Sequence of chain 1.A:
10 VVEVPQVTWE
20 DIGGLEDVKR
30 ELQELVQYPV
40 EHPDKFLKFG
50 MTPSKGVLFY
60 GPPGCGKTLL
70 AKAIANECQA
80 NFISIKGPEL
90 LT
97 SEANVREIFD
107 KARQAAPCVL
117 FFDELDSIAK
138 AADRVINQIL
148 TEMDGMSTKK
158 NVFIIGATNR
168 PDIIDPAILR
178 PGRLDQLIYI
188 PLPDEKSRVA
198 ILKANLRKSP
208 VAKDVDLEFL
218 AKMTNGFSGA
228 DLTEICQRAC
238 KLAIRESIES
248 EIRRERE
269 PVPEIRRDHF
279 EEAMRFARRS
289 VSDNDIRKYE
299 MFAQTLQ

Binding-site contacts:
Ligand atom C02 contacts residue ASN166 of chain 1.A at 4.4 Å.
Ligand atom C01 contacts residue LYS296 of chain 1.A at 4.1 Å.
Ligand atom C03 contacts residue LYS296 of chain 1.A at 3.7 Å.
Ligand atom CL1 contacts residue TYR297 of chain 1.A at 3.7 Å.
Ligand atom C10 contacts residue LYS296 of chain 1.A at 4.5 Å.
Ligand atom C04 contacts residue ASP169 of chain 1.A at 3.4 Å.
Ligand atom C11 contacts residue LYS296 of chain 1.A at 3.6 Å.
Ligand atom CL1 contacts residue PRO168 of chain 1.A at 3.8 Å.
Ligand atom C06 contacts residue LYS296 of chain 1.A at 4.1 Å.
Ligand atom O09 contacts residue ARG167 of chain 1.A at 3.9 Å.
Ligand atom N07 contacts residue ARG167 of chain 1.A at 4.0 Å.
Ligand atom C04 contacts residue ARG167 of chain 1.A at 3.9 Å.
Ligand atom C02 contacts residue ASP293 of chain 1.A at 4.0 Å.
Ligand atom CL1 contacts residue LYS296 of chain 1.A at 3.8 Å.
Ligand atom N07 contacts residue ASP293 of chain 1.A at 3.2 Å (salt-bridge).
Ligand atom C08 contacts residue ASP293 of chain 1.A at 4.1 Å.
Ligand atom C04 contacts residue LYS296 of chain 1.A at 4.1 Å.
Ligand atom C05 contacts residue LYS296 of chain 1.A at 4.1 Å.
Ligand atom C10 contacts residue ARG167 of chain 1.A at 3.1 Å.
Ligand atom C03 contacts residue ASP169 of chain 1.A at 4.2 Å.
Ligand atom C01 contacts residue ASP293 of chain 1.A at 3.2 Å.
Ligand atom C01 contacts residue TYR297 of chain 1.A at 4.2 Å (hydrophobic).
Ligand atom C03 contacts residue ASN166 of chain 1.A at 4.4 Å.
Ligand atom C02 contacts residue TYR297 of chain 1.A at 3.6 Å (hydrophobic).
Ligand atom C11 contacts residue ARG167 of chain 1.A at 4.3 Å.
Ligand atom C06 contacts residue ASP293 of chain 1.A at 3.7 Å.
Ligand atom C02 contacts residue LYS296 of chain 1.A at 3.7 Å.
Ligand atom C05 contacts residue ASP169 of chain 1.A at 3.9 Å.
Ligand atom C03 contacts residue PRO168 of chain 1.A at 4.5 Å (hydrophobic).
Ligand atom C06 contacts residue ARG167 of chain 1.A at 4.0 Å.
Ligand atom C08 contacts residue ARG167 of chain 1.A at 3.6 Å.
Ligand atom C05 contacts residue ARG167 of chain 1.A at 3.3 Å.
Ligand atom O09 contacts residue ASP293 of chain 1.A at 4.3 Å.
Ligand atom CL1 contacts residue ASP169 of chain 1.A at 4.2 Å.
Ligand atom N12 contacts residue LYS296 of chain 1.A at 2.9 Å (salt-bridge).
Ligand atom C03 contacts residue TYR297 of chain 1.A at 4.2 Å (hydrophobic).

This protein binds this small molecule.
Small molecule (SMILES): N#CCC(=O)Nc1ccc(Cl)cc1